Binding-site contacts:
Ligand atom C8 contacts residue ARG465 of chain 1.A at 4.0 Å.
Ligand atom C2 contacts residue ASN485 of chain 1.A at 2.5 Å.
Ligand atom O7 contacts residue ASN485 of chain 1.A at 3.6 Å.
Ligand atom C4 contacts residue ASN485 of chain 1.A at 4.2 Å.
Ligand atom O7 contacts residue SER466 of chain 1.A at 4.3 Å.
Ligand atom O3 contacts residue ARG465 of chain 1.A at 3.9 Å.
Ligand atom C7 contacts residue GLU482 of chain 1.A at 4.4 Å.
Ligand atom N2 contacts residue ASN485 of chain 1.A at 3.0 Å (h-bond).
Ligand atom C1 contacts residue ASN485 of chain 1.A at 1.4 Å.
Ligand atom C5 contacts residue ASN485 of chain 1.A at 3.7 Å.
Ligand atom C8 contacts residue LYS469 of chain 1.A at 3.9 Å.
Ligand atom C8 contacts residue GLU482 of chain 1.A at 3.9 Å.
Ligand atom O5 contacts residue ASN485 of chain 1.A at 2.3 Å (h-bond).
Ligand atom C7 contacts residue ASN485 of chain 1.A at 3.6 Å.
Ligand atom O7 contacts residue ARG465 of chain 1.A at 3.5 Å.
Ligand atom C3 contacts residue ASN485 of chain 1.A at 3.9 Å.
Ligand atom C7 contacts residue ARG465 of chain 1.A at 3.8 Å.
Ligand atom N2 contacts residue ARG465 of chain 1.A at 4.4 Å.

A protein and the small-molecule ligand that binds it are described below.
Small molecule (SMILES): CC(=O)N[C@@H]1[C@@H](O)[C@H](O)[C@@H](CO)O[C@H]1O

Sequence of chain 1.A:
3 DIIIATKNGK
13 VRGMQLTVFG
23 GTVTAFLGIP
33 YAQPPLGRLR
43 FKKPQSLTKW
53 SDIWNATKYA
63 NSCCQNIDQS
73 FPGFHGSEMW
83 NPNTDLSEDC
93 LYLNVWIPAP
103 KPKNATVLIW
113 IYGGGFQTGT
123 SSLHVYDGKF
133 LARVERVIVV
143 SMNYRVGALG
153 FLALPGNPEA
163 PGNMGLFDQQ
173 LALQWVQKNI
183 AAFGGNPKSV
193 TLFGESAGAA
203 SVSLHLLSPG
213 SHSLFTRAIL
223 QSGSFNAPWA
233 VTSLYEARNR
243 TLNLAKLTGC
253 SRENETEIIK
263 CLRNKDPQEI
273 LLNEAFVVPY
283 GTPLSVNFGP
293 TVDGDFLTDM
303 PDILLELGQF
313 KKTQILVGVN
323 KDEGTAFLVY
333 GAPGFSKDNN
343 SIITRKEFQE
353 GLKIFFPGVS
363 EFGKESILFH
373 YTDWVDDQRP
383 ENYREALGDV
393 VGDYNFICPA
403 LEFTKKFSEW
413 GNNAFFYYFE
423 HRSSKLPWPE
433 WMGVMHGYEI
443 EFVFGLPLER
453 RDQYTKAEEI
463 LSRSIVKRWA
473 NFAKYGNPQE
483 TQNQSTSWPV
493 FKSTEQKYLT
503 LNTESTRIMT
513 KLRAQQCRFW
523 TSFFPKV